A protein and the small-molecule ligand that binds it are described below.
Small molecule (SMILES): CC[C@H](C)[C@H](N)C(=O)N[C@@H](CO)C(=O)N[C@@H](CCC(=O)O)C(=O)N[C@H](C=O)C(C)C

Binding-site contacts:
Ligand atom CA contacts residue VAL4 of chain 6.E at 4.0 Å (hydrophobic).
Ligand atom CB contacts residue VAL4 of chain 6.E at 4.0 Å (hydrophobic).
Ligand atom C contacts residue ALA2 of chain 6.E at 3.6 Å (hydrophobic).
Ligand atom CB contacts residue GLN3 of chain 6.E at 3.6 Å.
Ligand atom CA contacts residue ALA2 of chain 6.E at 3.4 Å (hydrophobic).
Ligand atom O contacts residue VAL4 of chain 6.E at 4.4 Å.
Ligand atom N contacts residue ALA2 of chain 6.E at 2.8 Å (h-bond).
Ligand atom CG2 contacts residue GLN3 of chain 6.E at 3.9 Å.
Ligand atom CG2 contacts residue SER5 of chain 6.E at 3.2 Å.
Ligand atom C contacts residue ALA2 of chain 6.E at 4.2 Å (hydrophobic).
Ligand atom CG2 contacts residue ALA2 of chain 6.E at 4.3 Å (hydrophobic).
Ligand atom N contacts residue ALA2 of chain 6.E at 4.3 Å.
Ligand atom CD contacts residue VAL4 of chain 6.E at 3.8 Å (hydrophobic).
Ligand atom OG contacts residue GLN3 of chain 6.E at 3.3 Å (h-bond).
Ligand atom CB contacts residue ALA2 of chain 6.E at 3.5 Å (hydrophobic).
Ligand atom C contacts residue VAL4 of chain 6.E at 3.5 Å (hydrophobic).
Ligand atom OE1 contacts residue VAL4 of chain 6.E at 3.3 Å (h-bond).
Ligand atom CB contacts residue VAL4 of chain 6.E at 4.2 Å (hydrophobic).
Ligand atom N contacts residue VAL4 of chain 6.E at 4.1 Å.
Ligand atom CA contacts residue GLN3 of chain 6.E at 4.3 Å.
Ligand atom O contacts residue VAL4 of chain 6.E at 4.2 Å.
Ligand atom OE2 contacts residue VAL4 of chain 6.E at 3.6 Å.
Ligand atom C contacts residue VAL4 of chain 6.E at 4.5 Å (hydrophobic).
Ligand atom N contacts residue VAL4 of chain 6.E at 3.0 Å (h-bond).
Ligand atom CG1 contacts residue GLN3 of chain 6.E at 3.0 Å.
Ligand atom CA contacts residue VAL4 of chain 6.E at 3.5 Å (hydrophobic).
Ligand atom CG2 contacts residue VAL4 of chain 6.E at 3.4 Å (hydrophobic).
Ligand atom CB contacts residue ALA2 of chain 6.E at 4.0 Å (hydrophobic).
Ligand atom N contacts residue GLN3 of chain 6.E at 4.5 Å.
Ligand atom C contacts residue VAL4 of chain 6.E at 4.4 Å (hydrophobic).
Ligand atom C contacts residue GLN3 of chain 6.E at 3.8 Å.
Ligand atom CB contacts residue GLN3 of chain 6.E at 4.1 Å.
Ligand atom O contacts residue GLN3 of chain 6.E at 3.0 Å (h-bond).
Ligand atom CA contacts residue ALA2 of chain 6.E at 3.8 Å (hydrophobic).

Sequence of chain 6.E:
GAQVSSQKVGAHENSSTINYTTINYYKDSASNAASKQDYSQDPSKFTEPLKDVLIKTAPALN